Binding-site contacts:
Ligand atom O2' contacts residue LYS115 of chain 1.D at 2.5 Å (salt-bridge).
Ligand atom O2G contacts residue MET122 of chain 1.D at 3.6 Å.
Ligand atom O3G contacts residue ASN35 of chain 1.C at 2.5 Å (h-bond).
Ligand atom C5' contacts residue GLY38 of chain 1.C at 3.6 Å.
Ligand atom O3' contacts residue GLY36 of chain 1.C at 3.5 Å (h-bond).
Ligand atom S1G contacts residue LYS39 of chain 1.C at 3.5 Å.
Ligand atom O2B contacts residue THR40 of chain 1.C at 2.6 Å (h-bond).
Ligand atom PG contacts residue ASN35 of chain 1.C at 3.4 Å.
Ligand atom O1B contacts residue VAL37 of chain 1.C at 3.6 Å.
Ligand atom O3A contacts residue GLY38 of chain 1.C at 3.5 Å (h-bond).
Ligand atom O2A contacts residue THR40 of chain 1.C at 3.7 Å.
Ligand atom C5' contacts residue GLY36 of chain 1.C at 3.7 Å.
Ligand atom PG contacts residue MG1 of chain 1.F at 3.0 Å.
Ligand atom N1 contacts residue LYS119 of chain 1.D at 3.5 Å.
Ligand atom O1B contacts residue GLY38 of chain 1.C at 2.7 Å (h-bond).
Ligand atom O3G contacts residue SER121 of chain 1.D at 3.7 Å.
Ligand atom C2' contacts residue LYS119 of chain 1.D at 3.6 Å.
Ligand atom PB contacts residue LYS39 of chain 1.C at 3.3 Å.
Ligand atom N3 contacts residue LYS119 of chain 1.D at 3.6 Å.
Ligand atom O1A contacts residue THR41 of chain 1.C at 2.8 Å (h-bond).
Ligand atom S1G contacts residue GLU145 of chain 1.C at 3.2 Å (salt-bridge).
Ligand atom O1B contacts residue LYS39 of chain 1.C at 2.3 Å (salt-bridge).
Ligand atom S1G contacts residue ASN35 of chain 1.C at 3.7 Å.
Ligand atom C2 contacts residue LYS119 of chain 1.D at 3.5 Å.
Ligand atom O1A contacts residue THR40 of chain 1.C at 3.3 Å (h-bond).
Ligand atom C4 contacts residue LYS119 of chain 1.D at 3.4 Å.
Ligand atom O3B contacts residue MG1 of chain 1.F at 3.6 Å.
Ligand atom PB contacts residue THR40 of chain 1.C at 3.6 Å.
Ligand atom O2' contacts residue LYS119 of chain 1.D at 2.9 Å (salt-bridge).
Ligand atom O2G contacts residue SER121 of chain 1.D at 3.3 Å.
Ligand atom O4' contacts residue VAL15 of chain 1.C at 3.6 Å.
Ligand atom S1G contacts residue MG1 of chain 1.F at 3.1 Å.
Ligand atom O2B contacts residue MG1 of chain 1.F at 2.6 Å.
Ligand atom O3B contacts residue GLY36 of chain 1.C at 3.7 Å.
Ligand atom O3' contacts residue ASN13 of chain 1.C at 3.6 Å.
Ligand atom O1A contacts residue GLY38 of chain 1.C at 3.4 Å.
Ligand atom O2G contacts residue MG1 of chain 1.F at 2.2 Å.
Ligand atom PB contacts residue GLY38 of chain 1.C at 3.7 Å.
Ligand atom O2B contacts residue LYS39 of chain 1.C at 3.6 Å.
Ligand atom N9 contacts residue LYS119 of chain 1.D at 3.5 Å (salt-bridge).

Sequence of chain 1.C:
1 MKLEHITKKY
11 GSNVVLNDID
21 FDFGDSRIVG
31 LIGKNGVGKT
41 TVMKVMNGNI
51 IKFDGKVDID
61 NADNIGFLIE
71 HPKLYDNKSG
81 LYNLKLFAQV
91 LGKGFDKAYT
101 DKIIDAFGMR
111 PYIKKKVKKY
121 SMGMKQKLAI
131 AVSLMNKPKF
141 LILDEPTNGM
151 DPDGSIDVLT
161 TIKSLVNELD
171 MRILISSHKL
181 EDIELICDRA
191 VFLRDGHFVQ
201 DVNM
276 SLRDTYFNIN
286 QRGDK

This small molecule binds to this protein.
Small molecule (SMILES): Nc1ncnc2c1ncn2[C@@H]1O[C@H](COP(=O)(O)OP(=O)(O)OP(O)(O)=S)[C@@H](O)[C@H]1O

Sequence of chain 1.D:
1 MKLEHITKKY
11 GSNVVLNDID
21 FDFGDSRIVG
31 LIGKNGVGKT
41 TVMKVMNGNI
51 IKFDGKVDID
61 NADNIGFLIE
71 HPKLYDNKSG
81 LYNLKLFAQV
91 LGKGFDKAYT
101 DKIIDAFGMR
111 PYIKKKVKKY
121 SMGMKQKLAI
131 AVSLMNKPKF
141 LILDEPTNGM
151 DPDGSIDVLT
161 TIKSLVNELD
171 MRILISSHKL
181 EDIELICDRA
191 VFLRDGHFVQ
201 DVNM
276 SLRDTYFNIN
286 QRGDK